Binding-site contacts:
Ligand atom OAT contacts residue SER176 of chain 1.A at 3.1 Å (h-bond).
Ligand atom CBB contacts residue GLY174 of chain 1.A at 3.9 Å.
Ligand atom CAY contacts residue GLN173 of chain 1.A at 3.7 Å.
Ligand atom NAI contacts residue ASP170 of chain 1.A at 2.8 Å (salt-bridge).
Ligand atom CAA contacts residue ASN194 of chain 1.A at 3.5 Å.
Ligand atom CAG contacts residue SER171 of chain 1.A at 3.2 Å.
Ligand atom CAD contacts residue TRP192 of chain 1.A at 3.8 Å (hydrophobic).
Ligand atom NAC contacts residue TRP192 of chain 1.A at 3.7 Å.
Ligand atom CAK contacts residue SER176 of chain 1.A at 3.3 Å.
Ligand atom CAB contacts residue GLY193 of chain 1.A at 3.6 Å.
Ligand atom CBE contacts residue PHE130 of chain 1.A at 3.6 Å (hydrophobic).
Ligand atom CBB contacts residue LEU25 of chain 1.A at 3.4 Å (hydrophobic).
Ligand atom CAA contacts residue GLY193 of chain 1.A at 3.6 Å.
Ligand atom NAJ contacts residue GLY204 of chain 1.A at 3.8 Å.
Ligand atom CAK contacts residue HIS41 of chain 1.A at 3.8 Å.
Ligand atom CAV contacts residue HIS41 of chain 1.A at 3.8 Å.
Ligand atom NAI contacts residue GLY193 of chain 1.A at 3.7 Å.
Ligand atom CAL contacts residue HIS41 of chain 1.A at 3.5 Å.
Ligand atom NAJ contacts residue ASP170 of chain 1.A at 2.8 Å (salt-bridge).
Ligand atom CAG contacts residue ASP170 of chain 1.A at 3.5 Å.
Ligand atom CAP contacts residue SER176 of chain 1.A at 3.2 Å.
Ligand atom CAZ contacts residue GLN173 of chain 1.A at 3.4 Å.
Ligand atom CBC contacts residue LEU24 of chain 1.A at 3.6 Å (hydrophobic).
Ligand atom NAI contacts residue SER171 of chain 1.A at 3.4 Å (h-bond).
Ligand atom CAB contacts residue TRP192 of chain 1.A at 3.7 Å (hydrophobic).
Ligand atom CAB contacts residue SER171 of chain 1.A at 3.7 Å.
Ligand atom CAG contacts residue GLY193 of chain 1.A at 3.5 Å.
Ligand atom NAC contacts residue SER171 of chain 1.A at 3.8 Å.
Ligand atom NAJ contacts residue TRP192 of chain 1.A at 3.7 Å.
Ligand atom CAK contacts residue SER191 of chain 1.A at 3.8 Å.
Ligand atom NAI contacts residue ASN194 of chain 1.A at 3.0 Å (h-bond).
Ligand atom CAL contacts residue SER176 of chain 1.A at 3.5 Å.
Ligand atom NAJ contacts residue SER171 of chain 1.A at 2.9 Å (h-bond).
Ligand atom OAO contacts residue GLN173 of chain 1.A at 3.8 Å.
Ligand atom OAO contacts residue ILE195 of chain 1.A at 3.3 Å.
Ligand atom OAT contacts residue GLN173 of chain 1.A at 3.1 Å.
Ligand atom CAV contacts residue LEU25 of chain 1.A at 3.6 Å (hydrophobic).
Ligand atom OAT contacts residue GLY174 of chain 1.A at 3.1 Å (h-bond).
Ligand atom CBD contacts residue PHE130 of chain 1.A at 3.6 Å (hydrophobic).
Ligand atom NAQ contacts residue SER176 of chain 1.A at 3.8 Å.

The small molecule below binds the protein below.
Small molecule (SMILES): [H]/N=C(\N)c1ccc(N2C[C@H](C(=O)N[C@@H](CC)c3cccc4ccccc34)OC2=O)cn1

Sequence of chain 1.A:
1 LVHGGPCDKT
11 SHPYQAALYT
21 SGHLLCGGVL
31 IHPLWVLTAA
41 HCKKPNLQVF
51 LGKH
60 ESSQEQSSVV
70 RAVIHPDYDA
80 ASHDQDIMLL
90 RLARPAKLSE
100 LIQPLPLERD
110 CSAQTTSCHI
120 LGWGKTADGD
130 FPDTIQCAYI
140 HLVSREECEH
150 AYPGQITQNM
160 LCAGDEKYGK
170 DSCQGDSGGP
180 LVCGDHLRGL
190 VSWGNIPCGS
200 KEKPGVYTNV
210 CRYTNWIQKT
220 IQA